This protein binds this small molecule.
Small molecule (SMILES): CC(=O)N[C@@H]1[C@@H](O)[C@H](O)[C@@H](CO)O[C@H]1O

Binding-site contacts:
Ligand atom O6 contacts residue PHE94 of chain 1.A at 4.0 Å.
Ligand atom C8 contacts residue ARG62 of chain 1.A at 3.9 Å.
Ligand atom C4 contacts residue ASN63 of chain 1.A at 4.2 Å.
Ligand atom O7 contacts residue ASN63 of chain 1.A at 3.6 Å (h-bond).
Ligand atom C5 contacts residue ASN63 of chain 1.A at 3.6 Å.
Ligand atom N2 contacts residue ASN63 of chain 1.A at 3.1 Å (h-bond).
Ligand atom C7 contacts residue ASN63 of chain 1.A at 3.6 Å.
Ligand atom O5 contacts residue PHE94 of chain 1.A at 4.0 Å.
Ligand atom C2 contacts residue ASN63 of chain 1.A at 2.5 Å.
Ligand atom O5 contacts residue ASN63 of chain 1.A at 2.3 Å (h-bond).
Ligand atom C7 contacts residue ARG62 of chain 1.A at 4.3 Å.
Ligand atom C1 contacts residue PHE94 of chain 1.A at 4.5 Å (hydrophobic).
Ligand atom C1 contacts residue ASN63 of chain 1.A at 1.4 Å.
Ligand atom C3 contacts residue ASN63 of chain 1.A at 3.9 Å.
Ligand atom O7 contacts residue ARG62 of chain 1.A at 4.0 Å.

Sequence of chain 1.A:
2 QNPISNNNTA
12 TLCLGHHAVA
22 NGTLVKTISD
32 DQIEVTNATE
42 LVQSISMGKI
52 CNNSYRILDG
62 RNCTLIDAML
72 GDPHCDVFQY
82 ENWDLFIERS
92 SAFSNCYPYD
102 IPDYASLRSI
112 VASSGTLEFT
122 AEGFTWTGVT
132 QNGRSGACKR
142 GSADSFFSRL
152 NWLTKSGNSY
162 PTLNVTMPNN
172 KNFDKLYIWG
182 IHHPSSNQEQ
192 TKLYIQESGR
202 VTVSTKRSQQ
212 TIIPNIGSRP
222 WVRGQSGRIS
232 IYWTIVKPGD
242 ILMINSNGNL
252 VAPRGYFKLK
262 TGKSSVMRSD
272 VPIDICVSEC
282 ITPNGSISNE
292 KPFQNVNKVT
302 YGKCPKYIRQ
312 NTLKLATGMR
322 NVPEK